Binding-site contacts:
Ligand atom CE2 contacts residue ILE37 of chain 1.S at 3.4 Å (hydrophobic).
Ligand atom N contacts residue HIS72 of chain 1.S at 3.0 Å (h-bond).
Ligand atom CE2 contacts residue VAL69 of chain 1.S at 3.8 Å (hydrophobic).
Ligand atom O contacts residue HIS72 of chain 1.S at 3.7 Å.
Ligand atom CE1 contacts residue LYS70 of chain 1.S at 3.2 Å.
Ligand atom CA contacts residue TYR76 of chain 1.S at 3.1 Å (hydrophobic).
Ligand atom CA contacts residue HIS72 of chain 1.S at 3.4 Å.
Ligand atom CD2 contacts residue TYR43 of chain 1.S at 3.6 Å (hydrophobic).
Ligand atom N contacts residue TYR76 of chain 1.S at 3.5 Å (h-bond).
Ligand atom CZ2 contacts residue LEU33 of chain 1.S at 3.4 Å (hydrophobic).
Ligand atom O contacts residue TYR76 of chain 1.S at 2.5 Å (h-bond).
Ligand atom C contacts residue TYR76 of chain 1.S at 3.2 Å (hydrophobic).
Ligand atom OG contacts residue LYS27 of chain 1.S at 3.2 Å (salt-bridge).
Ligand atom CZ2 contacts residue GLY34 of chain 1.S at 3.2 Å.
Ligand atom O contacts residue TYR76 of chain 1.S at 3.6 Å.
Ligand atom CD1 contacts residue TYR76 of chain 1.S at 3.3 Å (hydrophobic).
Ligand atom CB contacts residue VAL69 of chain 1.S at 3.7 Å (hydrophobic).
Ligand atom CD2 contacts residue HIS49 of chain 1.S at 3.5 Å.
Ligand atom C contacts residue VAL69 of chain 1.S at 3.7 Å (hydrophobic).
Ligand atom CA contacts residue GLN48 of chain 1.S at 3.8 Å.
Ligand atom N contacts residue GLN48 of chain 1.S at 3.5 Å.
Ligand atom OH contacts residue LYS70 of chain 1.S at 3.7 Å.
Ligand atom CB contacts residue HIS72 of chain 1.S at 3.7 Å.
Ligand atom OG contacts residue GLN48 of chain 1.S at 3.2 Å (h-bond).
Ligand atom CE3 contacts residue VAL69 of chain 1.S at 3.5 Å (hydrophobic).
Ligand atom CD1 contacts residue LYS70 of chain 1.S at 3.3 Å.
Ligand atom CE2 contacts residue HIS49 of chain 1.S at 3.4 Å.
Ligand atom CZ contacts residue LYS70 of chain 1.S at 3.7 Å.
Ligand atom N contacts residue VAL69 of chain 1.S at 3.4 Å.
Ligand atom CH2 contacts residue LEU33 of chain 1.S at 3.7 Å (hydrophobic).
Ligand atom CD2 contacts residue GLN48 of chain 1.S at 3.4 Å.
Ligand atom CH2 contacts residue ILE37 of chain 1.S at 3.7 Å (hydrophobic).
Ligand atom NE1 contacts residue GLY34 of chain 1.S at 3.8 Å.
Ligand atom CB contacts residue GLN48 of chain 1.S at 3.4 Å.
Ligand atom CA contacts residue VAL69 of chain 1.S at 3.7 Å (hydrophobic).
Ligand atom CB contacts residue LYS27 of chain 1.S at 3.3 Å.
Ligand atom CZ contacts residue ILE37 of chain 1.S at 3.5 Å (hydrophobic).
Ligand atom C contacts residue HIS72 of chain 1.S at 3.4 Å.
Ligand atom CE2 contacts residue GLY34 of chain 1.S at 3.7 Å.
Ligand atom O contacts residue HIS72 of chain 1.S at 3.5 Å.

Sequence of chain 1.S:
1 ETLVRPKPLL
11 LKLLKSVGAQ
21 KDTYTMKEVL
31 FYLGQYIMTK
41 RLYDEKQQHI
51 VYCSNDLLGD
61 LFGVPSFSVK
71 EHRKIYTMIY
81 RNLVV

This small molecule binds to this protein.
Small molecule (SMILES): CC(=O)N[C@H](C(=O)N[C@@H](CO)C(=O)N[C@@H](Cc1ccccc1)C(=O)N[C@@H](C)C(=O)N[C@@H](CCC(=O)O)C(=O)N[C@@H](Cc1ccc(O)cc1)C(=O)N[C@@H](CC1=c2ccccc2=NC1)C(=O)N[C@H]1CCCCN[C@H](S)SC[C@@H](C(N)=O)NC(=O)[C@H](CO)NC(=O)[C@H](CC(C)C)NC(=O)[C@H](CC(C)C)NC1=O)[C@@H](C)O